Sequence of chain 21.T:
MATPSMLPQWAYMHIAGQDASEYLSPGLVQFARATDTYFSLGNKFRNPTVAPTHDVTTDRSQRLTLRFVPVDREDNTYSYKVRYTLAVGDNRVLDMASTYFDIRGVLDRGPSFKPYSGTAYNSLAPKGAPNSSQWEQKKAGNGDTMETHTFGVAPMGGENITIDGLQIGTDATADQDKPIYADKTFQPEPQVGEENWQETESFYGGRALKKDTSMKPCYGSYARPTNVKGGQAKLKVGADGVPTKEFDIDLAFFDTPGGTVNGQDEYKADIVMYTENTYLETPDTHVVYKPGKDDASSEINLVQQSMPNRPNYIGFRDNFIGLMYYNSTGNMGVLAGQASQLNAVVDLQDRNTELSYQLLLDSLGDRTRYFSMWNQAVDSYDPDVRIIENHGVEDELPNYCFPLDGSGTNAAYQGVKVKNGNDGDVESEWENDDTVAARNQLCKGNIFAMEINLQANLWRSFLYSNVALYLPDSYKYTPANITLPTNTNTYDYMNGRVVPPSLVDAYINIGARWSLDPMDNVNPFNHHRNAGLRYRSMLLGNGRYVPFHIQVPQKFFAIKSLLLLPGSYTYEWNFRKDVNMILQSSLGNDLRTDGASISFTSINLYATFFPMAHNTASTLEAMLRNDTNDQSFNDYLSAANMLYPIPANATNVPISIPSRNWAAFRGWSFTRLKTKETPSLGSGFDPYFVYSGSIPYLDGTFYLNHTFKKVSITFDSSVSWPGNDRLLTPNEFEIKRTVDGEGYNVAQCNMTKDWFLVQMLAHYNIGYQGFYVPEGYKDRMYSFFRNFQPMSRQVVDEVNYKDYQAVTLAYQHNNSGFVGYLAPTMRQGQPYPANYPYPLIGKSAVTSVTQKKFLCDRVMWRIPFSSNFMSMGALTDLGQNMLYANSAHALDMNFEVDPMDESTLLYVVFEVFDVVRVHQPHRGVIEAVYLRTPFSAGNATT

Binding-site contacts:
Ligand atom CA contacts residue GLU911 of chain 21.T at 3.8 Å.
Ligand atom O contacts residue ASN47 of chain 21.U at 3.3 Å (h-bond).
Ligand atom C contacts residue GLU911 of chain 21.T at 3.3 Å.
Ligand atom C contacts residue GLY42 of chain 21.U at 3.5 Å.
Ligand atom CZ contacts residue ASN634 of chain 21.T at 3.8 Å.
Ligand atom N contacts residue SER871 of chain 21.T at 3.5 Å (h-bond).
Ligand atom O contacts residue TYR636 of chain 21.T at 3.1 Å (h-bond).
Ligand atom CD1 contacts residue SER21 of chain 21.U at 3.6 Å.
Ligand atom CB contacts residue GLY42 of chain 21.U at 3.7 Å.
Ligand atom OD1 contacts residue ALA762 of chain 21.T at 3.5 Å.
Ligand atom CE1 contacts residue ASN634 of chain 21.T at 3.4 Å.
Ligand atom OD1 contacts residue ARG862 of chain 21.T at 3.1 Å.
Ligand atom O contacts residue GLY42 of chain 21.U at 2.9 Å (h-bond).
Ligand atom CD1 contacts residue ALA20 of chain 21.U at 3.7 Å (hydrophobic).
Ligand atom CG2 contacts residue TYR636 of chain 21.T at 3.4 Å (hydrophobic).
Ligand atom CZ contacts residue PHE633 of chain 21.T at 3.7 Å (hydrophobic).
Ligand atom O contacts residue GLU911 of chain 21.T at 3.1 Å (salt-bridge).
Ligand atom CD1 contacts residue ARG33 of chain 21.U at 3.8 Å.
Ligand atom CA contacts residue PHE45 of chain 21.U at 3.6 Å (hydrophobic).
Ligand atom OD2 contacts residue SER871 of chain 21.T at 3.2 Å (h-bond).
Ligand atom OD1 contacts residue ALA874 of chain 21.T at 3.8 Å.
Ligand atom N contacts residue ASN47 of chain 21.U at 3.8 Å.
Ligand atom OD2 contacts residue PRO864 of chain 21.T at 3.7 Å.
Ligand atom CG2 contacts residue LEU637 of chain 21.T at 3.8 Å (hydrophobic).
Ligand atom CA contacts residue GLY42 of chain 21.U at 3.6 Å.
Ligand atom CB contacts residue PHE45 of chain 21.U at 3.3 Å (hydrophobic).
Ligand atom CG1 contacts residue GLU911 of chain 21.T at 3.7 Å.
Ligand atom O contacts residue TYR636 of chain 21.T at 3.5 Å (h-bond).
Ligand atom O contacts residue ARG666 of chain 21.T at 3.1 Å (salt-bridge).
Ligand atom O contacts residue ARG46 of chain 21.U at 3.5 Å (salt-bridge).
Ligand atom N contacts residue PHE45 of chain 21.U at 3.4 Å (h-bond).
Ligand atom ND2 contacts residue ARG666 of chain 21.T at 3.4 Å (salt-bridge).
Ligand atom CA contacts residue ASN47 of chain 21.U at 3.8 Å.
Ligand atom N contacts residue ARG46 of chain 21.U at 3.5 Å (salt-bridge).
Ligand atom CA contacts residue TYR636 of chain 21.T at 3.7 Å (hydrophobic).
Ligand atom N contacts residue GLY42 of chain 21.U at 3.2 Å (h-bond).
Ligand atom N contacts residue TYR636 of chain 21.T at 3.8 Å.
Ligand atom CD1 contacts residue ASN634 of chain 21.T at 3.6 Å.
Ligand atom CB contacts residue GLY42 of chain 21.U at 3.5 Å.
Ligand atom CD1 contacts residue LEU637 of chain 21.T at 3.7 Å (hydrophobic).

A protein and the small-molecule ligand that binds it are described below.
Small molecule (SMILES): CC[C@H](C)[C@H](NC(=O)[C@@H](N)CC(=O)O)C(=O)N[C@@H](CC(N)=O)C(=O)N[C@@H](Cc1ccccc1)C(=O)N[C@@H](CO)C(=O)N[C@@H](CO)C(=O)N[C@H](C=O)CC(C)C

Sequence of chain 21.U:
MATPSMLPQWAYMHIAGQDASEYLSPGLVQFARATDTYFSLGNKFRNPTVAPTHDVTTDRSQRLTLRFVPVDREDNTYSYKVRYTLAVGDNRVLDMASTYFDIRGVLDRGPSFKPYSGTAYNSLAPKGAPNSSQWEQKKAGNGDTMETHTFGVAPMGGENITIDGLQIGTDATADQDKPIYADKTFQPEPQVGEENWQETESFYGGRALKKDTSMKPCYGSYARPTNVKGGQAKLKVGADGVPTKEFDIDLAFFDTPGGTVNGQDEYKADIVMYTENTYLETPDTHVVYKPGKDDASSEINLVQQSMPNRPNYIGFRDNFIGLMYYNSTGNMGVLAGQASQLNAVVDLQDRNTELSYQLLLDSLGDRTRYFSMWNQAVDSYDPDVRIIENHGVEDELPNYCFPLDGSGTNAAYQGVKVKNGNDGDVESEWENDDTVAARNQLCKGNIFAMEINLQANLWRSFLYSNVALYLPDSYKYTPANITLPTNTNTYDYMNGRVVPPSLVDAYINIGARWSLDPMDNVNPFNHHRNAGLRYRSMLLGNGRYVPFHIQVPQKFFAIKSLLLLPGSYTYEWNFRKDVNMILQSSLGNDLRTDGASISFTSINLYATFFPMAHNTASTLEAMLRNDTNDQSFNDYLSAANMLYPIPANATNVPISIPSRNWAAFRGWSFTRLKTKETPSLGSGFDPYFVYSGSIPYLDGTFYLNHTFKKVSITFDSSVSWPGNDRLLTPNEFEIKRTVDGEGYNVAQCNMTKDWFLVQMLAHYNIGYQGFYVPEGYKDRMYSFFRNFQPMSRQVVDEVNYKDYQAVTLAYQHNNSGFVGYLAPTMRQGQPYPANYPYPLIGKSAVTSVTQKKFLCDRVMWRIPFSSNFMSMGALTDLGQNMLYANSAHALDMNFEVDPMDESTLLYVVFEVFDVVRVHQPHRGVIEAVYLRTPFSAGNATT